Sequence of chain 1.B:
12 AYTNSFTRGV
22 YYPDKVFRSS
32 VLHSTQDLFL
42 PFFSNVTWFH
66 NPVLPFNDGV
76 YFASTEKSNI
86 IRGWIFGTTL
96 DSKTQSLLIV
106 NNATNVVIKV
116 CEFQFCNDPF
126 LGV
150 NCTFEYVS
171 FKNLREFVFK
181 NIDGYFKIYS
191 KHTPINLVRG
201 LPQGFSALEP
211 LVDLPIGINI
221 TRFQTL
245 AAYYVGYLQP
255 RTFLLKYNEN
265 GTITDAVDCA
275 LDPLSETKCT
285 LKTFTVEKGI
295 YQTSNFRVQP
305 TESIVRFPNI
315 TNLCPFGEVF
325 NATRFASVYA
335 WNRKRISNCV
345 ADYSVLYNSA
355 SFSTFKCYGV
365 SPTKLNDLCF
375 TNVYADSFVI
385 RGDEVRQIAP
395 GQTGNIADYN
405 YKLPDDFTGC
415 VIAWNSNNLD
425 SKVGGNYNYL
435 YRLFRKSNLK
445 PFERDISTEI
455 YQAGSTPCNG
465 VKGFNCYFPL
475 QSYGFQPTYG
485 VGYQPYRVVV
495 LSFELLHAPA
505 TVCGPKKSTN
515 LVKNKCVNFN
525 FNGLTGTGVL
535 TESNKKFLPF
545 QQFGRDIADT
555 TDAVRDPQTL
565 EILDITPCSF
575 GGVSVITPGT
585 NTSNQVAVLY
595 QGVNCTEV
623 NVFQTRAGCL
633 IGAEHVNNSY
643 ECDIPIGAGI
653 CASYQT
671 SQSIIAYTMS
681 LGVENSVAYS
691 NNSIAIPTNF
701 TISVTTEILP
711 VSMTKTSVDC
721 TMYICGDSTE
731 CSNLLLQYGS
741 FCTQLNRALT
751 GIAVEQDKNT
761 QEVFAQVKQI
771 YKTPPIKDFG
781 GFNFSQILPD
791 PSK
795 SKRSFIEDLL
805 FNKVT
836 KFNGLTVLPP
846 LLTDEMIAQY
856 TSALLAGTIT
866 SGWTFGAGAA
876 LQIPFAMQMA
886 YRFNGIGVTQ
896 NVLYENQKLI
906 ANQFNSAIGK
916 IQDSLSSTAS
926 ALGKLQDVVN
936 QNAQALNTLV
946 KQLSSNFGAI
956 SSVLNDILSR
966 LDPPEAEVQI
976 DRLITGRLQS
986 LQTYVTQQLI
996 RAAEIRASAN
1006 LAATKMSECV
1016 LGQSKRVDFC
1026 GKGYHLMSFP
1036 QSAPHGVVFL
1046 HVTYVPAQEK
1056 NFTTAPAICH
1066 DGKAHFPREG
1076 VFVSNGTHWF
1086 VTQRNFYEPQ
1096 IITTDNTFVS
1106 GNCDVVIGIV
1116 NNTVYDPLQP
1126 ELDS

Binding-site contacts:
Ligand atom O7 contacts residue LEU904 of chain 1.B at 3.7 Å.
Ligand atom O4 contacts residue LEU904 of chain 1.B at 3.8 Å.
Ligand atom C3 contacts residue ASN699 of chain 1.B at 3.8 Å.
Ligand atom O7 contacts residue ASN699 of chain 1.B at 3.0 Å (h-bond).
Ligand atom C2 contacts residue ASN699 of chain 1.B at 2.5 Å.
Ligand atom C5 contacts residue LEU904 of chain 1.B at 4.3 Å (hydrophobic).
Ligand atom C7 contacts residue ASN699 of chain 1.B at 3.6 Å.
Ligand atom C5 contacts residue ASN699 of chain 1.B at 3.6 Å.
Ligand atom O5 contacts residue PHE700 of chain 1.B at 4.0 Å.
Ligand atom O6 contacts residue LEU904 of chain 1.B at 4.4 Å.
Ligand atom C4 contacts residue LEU904 of chain 1.B at 4.4 Å (hydrophobic).
Ligand atom C1 contacts residue PHE700 of chain 1.B at 4.4 Å (hydrophobic).
Ligand atom O6 contacts residue GLN908 of chain 1.B at 3.4 Å (h-bond).
Ligand atom N2 contacts residue ASN699 of chain 1.B at 2.9 Å (h-bond).
Ligand atom C7 contacts residue LEU904 of chain 1.B at 4.3 Å (hydrophobic).
Ligand atom O5 contacts residue GLN908 of chain 1.B at 4.0 Å.
Ligand atom C4 contacts residue ASN699 of chain 1.B at 4.2 Å.
Ligand atom C5 contacts residue GLN908 of chain 1.B at 3.5 Å.
Ligand atom C6 contacts residue GLN908 of chain 1.B at 3.4 Å.
Ligand atom O5 contacts residue ASN699 of chain 1.B at 2.4 Å (h-bond).
Ligand atom C3 contacts residue LEU904 of chain 1.B at 4.4 Å (hydrophobic).
Ligand atom C1 contacts residue ASN699 of chain 1.B at 1.4 Å.

The protein below binds the small molecule below.
Small molecule (SMILES): CC(=O)N[C@@H]1[C@@H](O)[C@H](O)[C@@H](CO)O[C@H]1O